This small molecule binds to this protein.
Small molecule (SMILES): O=P(O)(O)Oc1c2c(c(OP(=O)(O)O)c3c1[C@H]1C[C@@H]3c3cc4c(cc31)[C@H]1C[C@@H]4c3ccccc31)[C@H]1C[C@@H]2c2cc3c(cc21)[C@H]1C[C@@H]3c2ccccc21

Binding-site contacts:
Ligand atom CAO contacts residue LYS219 of chain 1.A at 3.7 Å.
Ligand atom CBV contacts residue LEU223 of chain 1.A at 3.6 Å (hydrophobic).
Ligand atom CBC contacts residue LYS219 of chain 1.A at 3.7 Å.
Ligand atom CBW contacts residue LYS219 of chain 1.A at 3.9 Å.
Ligand atom CBY contacts residue LYS219 of chain 1.A at 3.9 Å.
Ligand atom CBD contacts residue LYS219 of chain 1.A at 3.4 Å.
Ligand atom CBX contacts residue LYS219 of chain 1.A at 4.0 Å.
Ligand atom CBZ contacts residue LYS219 of chain 1.A at 4.3 Å.
Ligand atom CBV contacts residue LYS219 of chain 1.A at 3.8 Å.
Ligand atom CBW contacts residue LEU223 of chain 1.A at 4.2 Å (hydrophobic).
Ligand atom CAI contacts residue LYS219 of chain 1.A at 3.9 Å.
Ligand atom CAF contacts residue LYS219 of chain 1.A at 3.6 Å.
Ligand atom CAQ contacts residue LYS219 of chain 1.A at 4.3 Å.
Ligand atom CAG contacts residue LYS219 of chain 1.A at 4.1 Å.
Ligand atom CBH contacts residue LYS219 of chain 1.A at 3.8 Å.
Ligand atom OAL contacts residue LYS219 of chain 1.A at 2.9 Å (salt-bridge).
Ligand atom CBN contacts residue LYS219 of chain 1.A at 4.2 Å.
Ligand atom CAV contacts residue LYS219 of chain 1.A at 3.5 Å.
Ligand atom CBM contacts residue LYS219 of chain 1.A at 4.1 Å.
Ligand atom OAD contacts residue ASP216 of chain 1.A at 4.1 Å.
Ligand atom CAY contacts residue LYS219 of chain 1.A at 3.6 Å.
Ligand atom OAE contacts residue LYS219 of chain 1.A at 3.5 Å.
Ligand atom OAD contacts residue GLU215 of chain 1.A at 4.3 Å.
Ligand atom CAP contacts residue LYS219 of chain 1.A at 3.8 Å.
Ligand atom CBF contacts residue THR222 of chain 1.A at 4.1 Å.
Ligand atom CBG contacts residue LYS219 of chain 1.A at 3.6 Å.
Ligand atom CAZ contacts residue TYR218 of chain 1.A at 4.1 Å (hydrophobic).
Ligand atom CAX contacts residue LYS219 of chain 1.A at 3.6 Å.
Ligand atom CAT contacts residue LYS219 of chain 1.A at 3.5 Å.
Ligand atom CAS contacts residue LYS219 of chain 1.A at 4.3 Å.
Ligand atom CAH contacts residue LYS219 of chain 1.A at 4.1 Å.
Ligand atom CBF contacts residue LYS219 of chain 1.A at 3.7 Å.
Ligand atom CBG contacts residue TYR218 of chain 1.A at 4.2 Å (hydrophobic).
Ligand atom CAW contacts residue LYS219 of chain 1.A at 3.6 Å.
Ligand atom CAU contacts residue LYS219 of chain 1.A at 3.5 Å.
Ligand atom CBT contacts residue LEU223 of chain 1.A at 4.1 Å (hydrophobic).
Ligand atom PAK contacts residue LYS219 of chain 1.A at 4.2 Å.
Ligand atom CBE contacts residue LYS219 of chain 1.A at 3.6 Å.
Ligand atom CBU contacts residue LYS219 of chain 1.A at 4.0 Å.
Ligand atom CBU contacts residue LEU223 of chain 1.A at 3.9 Å (hydrophobic).

Sequence of chain 1.A:
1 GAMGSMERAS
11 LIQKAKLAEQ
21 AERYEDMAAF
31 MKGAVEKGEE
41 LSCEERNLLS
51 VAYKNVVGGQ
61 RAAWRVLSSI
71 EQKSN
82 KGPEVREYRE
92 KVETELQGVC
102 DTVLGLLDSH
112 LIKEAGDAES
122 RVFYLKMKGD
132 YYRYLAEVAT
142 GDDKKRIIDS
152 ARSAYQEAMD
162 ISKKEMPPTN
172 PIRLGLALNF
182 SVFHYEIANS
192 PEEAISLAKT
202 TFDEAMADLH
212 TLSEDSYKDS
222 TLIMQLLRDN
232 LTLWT